The small molecule below binds the protein below.
Small molecule (SMILES): CC(C)C[C@H](NC(=O)CN)C(=O)N[C@H](C(=O)N[C@H](C(=O)NCC(=O)N[C@@H](CO)C(=O)N[C@@H](CC(C)C)C(=O)N[C@@H](CCCN=C(N)N)C(=O)NCC=O)C(C)C)[C@@H](C)O

Sequence of chain 3.A:
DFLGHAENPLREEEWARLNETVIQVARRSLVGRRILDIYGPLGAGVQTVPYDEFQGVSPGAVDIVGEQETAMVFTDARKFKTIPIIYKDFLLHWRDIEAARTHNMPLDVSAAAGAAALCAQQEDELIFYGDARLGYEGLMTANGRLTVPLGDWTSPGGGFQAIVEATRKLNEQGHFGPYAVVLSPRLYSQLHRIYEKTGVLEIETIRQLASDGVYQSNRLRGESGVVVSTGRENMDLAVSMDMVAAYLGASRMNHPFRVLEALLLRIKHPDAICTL

Binding-site contacts:
Ligand atom CB contacts residue ASP258 of chain 3.A at 3.5 Å.
Ligand atom OG1 contacts residue ILE39 of chain 3.A at 3.5 Å.
Ligand atom CA contacts residue ASP258 of chain 3.A at 3.7 Å.
Ligand atom C contacts residue ASP258 of chain 3.A at 3.6 Å.
Ligand atom N contacts residue ASP258 of chain 3.A at 2.8 Å (salt-bridge).
Ligand atom CA contacts residue ASP258 of chain 3.A at 3.5 Å.
Ligand atom O contacts residue ILE39 of chain 3.A at 3.6 Å.
Ligand atom N contacts residue ARG49 of chain 3.A at 3.0 Å (salt-bridge).
Ligand atom N contacts residue ILE39 of chain 3.A at 3.7 Å.
Ligand atom C contacts residue ILE39 of chain 3.A at 3.6 Å (hydrophobic).
Ligand atom CA contacts residue ASP258 of chain 3.A at 3.7 Å.
Ligand atom CD2 contacts residue ASP258 of chain 3.A at 3.5 Å.
Ligand atom O contacts residue ARG49 of chain 3.A at 3.1 Å (salt-bridge).
Ligand atom CB contacts residue ARG50 of chain 3.A at 3.7 Å.
Ligand atom NH1 contacts residue THR246 of chain 3.A at 3.0 Å (h-bond).
Ligand atom CD contacts residue LEU52 of chain 3.A at 3.5 Å (hydrophobic).
Ligand atom NH2 contacts residue ARG50 of chain 3.A at 3.3 Å (salt-bridge).
Ligand atom C contacts residue ASP258 of chain 3.A at 3.7 Å.
Ligand atom OG1 contacts residue MET259 of chain 3.A at 2.8 Å (h-bond).
Ligand atom O contacts residue ARG43 of chain 3.A at 3.1 Å (salt-bridge).
Ligand atom CB contacts residue ILE39 of chain 3.A at 3.6 Å (hydrophobic).
Ligand atom NE contacts residue ASP53 of chain 3.A at 3.7 Å.
Ligand atom CB contacts residue ASP258 of chain 3.A at 3.7 Å.
Ligand atom O contacts residue ARG43 of chain 3.A at 3.0 Å (salt-bridge).
Ligand atom CB contacts residue MET259 of chain 3.A at 3.8 Å (hydrophobic).
Ligand atom O contacts residue ARG50 of chain 3.A at 3.6 Å.
Ligand atom CD contacts residue ARG50 of chain 3.A at 3.6 Å.
Ligand atom CB contacts residue ARG49 of chain 3.A at 3.5 Å.
Ligand atom N contacts residue ARG49 of chain 3.A at 3.6 Å.
Ligand atom CA contacts residue ARG50 of chain 3.A at 3.5 Å.
Ligand atom OG1 contacts residue ASP258 of chain 3.A at 3.3 Å.
Ligand atom N contacts residue ASP258 of chain 3.A at 2.9 Å (salt-bridge).
Ligand atom CG2 contacts residue MET259 of chain 3.A at 3.7 Å (hydrophobic).
Ligand atom N contacts residue ARG49 of chain 3.A at 3.6 Å.
Ligand atom C contacts residue ARG49 of chain 3.A at 3.4 Å.
Ligand atom N contacts residue ASP258 of chain 3.A at 3.0 Å (salt-bridge).
Ligand atom CA contacts residue ARG49 of chain 3.A at 3.5 Å.
Ligand atom CG2 contacts residue ALA42 of chain 3.A at 3.7 Å (hydrophobic).
Ligand atom CD2 contacts residue ARG43 of chain 3.A at 3.7 Å.
Ligand atom NH1 contacts residue ASP228 of chain 3.A at 2.7 Å (salt-bridge).